Binding-site contacts:
Ligand atom C6 contacts residue ASN57 of chain 1.C at 4.4 Å.
Ligand atom C2 contacts residue GLY280 of chain 1.A at 4.1 Å.
Ligand atom O5 contacts residue ASN2 of chain 1.A at 2.3 Å (h-bond).
Ligand atom C6 contacts residue ASP282 of chain 1.A at 3.8 Å.
Ligand atom C1 contacts residue GLY280 of chain 1.A at 4.0 Å.
Ligand atom C5 contacts residue ASP56 of chain 1.C at 4.1 Å.
Ligand atom O5 contacts residue ASN57 of chain 1.C at 4.4 Å.
Ligand atom C4 contacts residue ASN2 of chain 1.A at 4.2 Å.
Ligand atom O5 contacts residue GLY280 of chain 1.A at 4.2 Å.
Ligand atom C5 contacts residue SER281 of chain 1.A at 4.5 Å.
Ligand atom O7 contacts residue GLY280 of chain 1.A at 4.3 Å.
Ligand atom N2 contacts residue ASN57 of chain 1.C at 4.2 Å.
Ligand atom C1 contacts residue ASN2 of chain 1.A at 1.4 Å.
Ligand atom C2 contacts residue ASN2 of chain 1.A at 2.4 Å.
Ligand atom C3 contacts residue ASN2 of chain 1.A at 3.8 Å.
Ligand atom O3 contacts residue ASN57 of chain 1.C at 3.9 Å.
Ligand atom C3 contacts residue ASN57 of chain 1.C at 4.2 Å.
Ligand atom C8 contacts residue ASN57 of chain 1.C at 3.2 Å.
Ligand atom O6 contacts residue ASN57 of chain 1.C at 4.1 Å.
Ligand atom C6 contacts residue SER281 of chain 1.A at 4.2 Å.
Ligand atom O5 contacts residue SER281 of chain 1.A at 3.3 Å.
Ligand atom C7 contacts residue ASN2 of chain 1.A at 3.5 Å.
Ligand atom C5 contacts residue ASP282 of chain 1.A at 3.9 Å.
Ligand atom O6 contacts residue ASP282 of chain 1.A at 3.1 Å (salt-bridge).
Ligand atom O5 contacts residue ASP282 of chain 1.A at 2.8 Å (salt-bridge).
Ligand atom C1 contacts residue ASP282 of chain 1.A at 3.6 Å.
Ligand atom C5 contacts residue ASN2 of chain 1.A at 3.6 Å.
Ligand atom O6 contacts residue SER281 of chain 1.A at 4.1 Å.
Ligand atom N2 contacts residue ASN2 of chain 1.A at 3.0 Å (h-bond).
Ligand atom C1 contacts residue SER281 of chain 1.A at 3.9 Å.
Ligand atom O7 contacts residue ASN2 of chain 1.A at 3.5 Å.
Ligand atom C7 contacts residue ASN57 of chain 1.C at 4.2 Å.
Ligand atom C6 contacts residue ASP56 of chain 1.C at 3.5 Å.
Ligand atom C8 contacts residue THR59 of chain 1.C at 3.6 Å.

Sequence of chain 1.C:
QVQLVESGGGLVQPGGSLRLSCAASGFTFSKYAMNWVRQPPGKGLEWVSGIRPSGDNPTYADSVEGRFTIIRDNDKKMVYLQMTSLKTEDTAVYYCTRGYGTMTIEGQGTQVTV

Sequence of chain 1.A:
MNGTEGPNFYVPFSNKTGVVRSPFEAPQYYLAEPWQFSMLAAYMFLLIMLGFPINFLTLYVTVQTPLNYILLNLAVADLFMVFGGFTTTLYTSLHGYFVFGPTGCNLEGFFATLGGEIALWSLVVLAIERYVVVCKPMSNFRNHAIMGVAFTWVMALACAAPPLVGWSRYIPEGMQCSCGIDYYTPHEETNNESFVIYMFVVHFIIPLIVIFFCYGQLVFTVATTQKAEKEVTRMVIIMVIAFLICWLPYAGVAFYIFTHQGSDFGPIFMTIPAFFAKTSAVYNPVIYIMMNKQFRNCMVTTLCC

This small molecule binds to this protein.
Small molecule (SMILES): CC(=O)N[C@H]1[C@H](O[C@H]2[C@H](O)[C@@H](NC(C)=O)CO[C@@H]2CO)O[C@H](CO)[C@@H](O[C@@H]2O[C@H](CO)[C@@H](O)[C@H](O)[C@@H]2O)[C@@H]1O